Sequence of chain 1.A:
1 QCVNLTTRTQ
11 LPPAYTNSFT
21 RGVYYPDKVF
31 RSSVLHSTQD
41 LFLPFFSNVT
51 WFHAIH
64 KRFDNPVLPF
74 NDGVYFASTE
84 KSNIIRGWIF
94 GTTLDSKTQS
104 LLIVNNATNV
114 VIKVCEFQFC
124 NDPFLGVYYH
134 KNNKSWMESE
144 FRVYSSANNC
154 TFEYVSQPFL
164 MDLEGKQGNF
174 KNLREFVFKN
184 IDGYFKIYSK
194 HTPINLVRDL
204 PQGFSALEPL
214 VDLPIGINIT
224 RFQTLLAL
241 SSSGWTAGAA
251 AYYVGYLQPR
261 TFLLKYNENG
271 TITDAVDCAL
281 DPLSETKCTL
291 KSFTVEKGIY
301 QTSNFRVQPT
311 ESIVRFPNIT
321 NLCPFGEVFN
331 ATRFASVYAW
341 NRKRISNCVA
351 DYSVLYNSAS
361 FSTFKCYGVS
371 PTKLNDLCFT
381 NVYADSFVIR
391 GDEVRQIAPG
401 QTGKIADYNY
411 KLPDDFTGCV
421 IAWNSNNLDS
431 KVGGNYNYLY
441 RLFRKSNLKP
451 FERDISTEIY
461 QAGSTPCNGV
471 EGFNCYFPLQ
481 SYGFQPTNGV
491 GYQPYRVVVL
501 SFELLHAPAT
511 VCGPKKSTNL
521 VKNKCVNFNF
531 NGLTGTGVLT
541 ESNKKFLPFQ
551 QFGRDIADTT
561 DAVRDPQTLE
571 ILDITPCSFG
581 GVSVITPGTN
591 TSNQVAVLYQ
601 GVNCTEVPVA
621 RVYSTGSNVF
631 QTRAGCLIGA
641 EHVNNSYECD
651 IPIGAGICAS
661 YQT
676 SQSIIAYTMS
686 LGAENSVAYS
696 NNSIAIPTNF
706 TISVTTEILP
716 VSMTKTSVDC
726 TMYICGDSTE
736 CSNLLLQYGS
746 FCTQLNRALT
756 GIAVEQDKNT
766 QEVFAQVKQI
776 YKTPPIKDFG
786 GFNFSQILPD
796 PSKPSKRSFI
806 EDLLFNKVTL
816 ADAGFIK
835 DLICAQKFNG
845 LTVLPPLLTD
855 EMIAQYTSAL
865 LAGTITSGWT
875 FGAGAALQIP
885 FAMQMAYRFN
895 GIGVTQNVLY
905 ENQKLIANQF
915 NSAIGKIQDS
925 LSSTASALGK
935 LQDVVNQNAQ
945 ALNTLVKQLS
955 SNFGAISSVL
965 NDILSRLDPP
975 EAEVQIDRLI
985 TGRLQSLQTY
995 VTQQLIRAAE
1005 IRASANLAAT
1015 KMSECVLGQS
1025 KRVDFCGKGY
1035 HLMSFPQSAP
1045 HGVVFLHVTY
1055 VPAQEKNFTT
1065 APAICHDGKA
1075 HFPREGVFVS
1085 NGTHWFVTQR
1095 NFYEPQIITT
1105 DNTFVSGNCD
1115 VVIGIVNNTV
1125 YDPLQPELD

A protein and the small-molecule ligand that binds it are described below.
Small molecule (SMILES): CC(=O)N[C@H]1[C@H](O[C@H]2[C@H](O)[C@@H](NC(C)=O)CO[C@@H]2CO)O[C@H](CO)[C@@H](O)[C@@H]1O

Binding-site contacts:
Ligand atom C5 contacts residue THR1087 of chain 1.A at 4.2 Å.
Ligand atom O5 contacts residue HIS1088 of chain 1.A at 3.7 Å.
Ligand atom C7 contacts residue ASN1085 of chain 1.A at 4.1 Å.
Ligand atom N2 contacts residue ASN1085 of chain 1.A at 3.6 Å.
Ligand atom O6 contacts residue PHE1090 of chain 1.A at 4.5 Å.
Ligand atom O3 contacts residue ASN1085 of chain 1.A at 3.1 Å (h-bond).
Ligand atom C5 contacts residue HIS1088 of chain 1.A at 4.0 Å.
Ligand atom C2 contacts residue ASN1085 of chain 1.A at 2.4 Å.
Ligand atom O5 contacts residue THR1087 of chain 1.A at 3.6 Å (h-bond).
Ligand atom O4 contacts residue HIS1088 of chain 1.A at 4.3 Å.
Ligand atom C5 contacts residue ASN1085 of chain 1.A at 3.6 Å.
Ligand atom C1 contacts residue ASN1085 of chain 1.A at 1.4 Å.
Ligand atom C6 contacts residue HIS1088 of chain 1.A at 3.1 Å.
Ligand atom C6 contacts residue THR1087 of chain 1.A at 4.1 Å.
Ligand atom O5 contacts residue ASN1085 of chain 1.A at 2.5 Å (h-bond).
Ligand atom C1 contacts residue THR1087 of chain 1.A at 4.2 Å.
Ligand atom O6 contacts residue HIS1088 of chain 1.A at 3.7 Å.
Ligand atom C8 contacts residue ASN1085 of chain 1.A at 3.7 Å.
Ligand atom C4 contacts residue ASN1085 of chain 1.A at 3.7 Å.
Ligand atom C3 contacts residue ASN1085 of chain 1.A at 3.2 Å.